Sequence of chain 2.B:
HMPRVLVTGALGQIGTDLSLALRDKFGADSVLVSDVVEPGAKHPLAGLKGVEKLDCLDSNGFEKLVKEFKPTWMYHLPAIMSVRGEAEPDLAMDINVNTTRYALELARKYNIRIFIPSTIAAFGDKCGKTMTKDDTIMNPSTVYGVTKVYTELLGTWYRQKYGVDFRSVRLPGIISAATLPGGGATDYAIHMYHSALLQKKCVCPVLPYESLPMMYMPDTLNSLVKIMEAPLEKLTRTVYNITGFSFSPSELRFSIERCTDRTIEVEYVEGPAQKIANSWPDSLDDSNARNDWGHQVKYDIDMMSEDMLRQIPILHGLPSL

A protein and the small-molecule ligand that binds it are described below.
Small molecule (SMILES): CC(=O)C(=O)O

Binding-site contacts:
Ligand atom O contacts residue TRP280 of chain 2.B at 4.2 Å.
Ligand atom O contacts residue GLY184 of chain 2.B at 3.7 Å.
Ligand atom O3 contacts residue SER82 of chain 2.B at 3.9 Å.
Ligand atom CB contacts residue GLY173 of chain 2.B at 4.0 Å.
Ligand atom CB contacts residue ILE120 of chain 2.B at 4.0 Å (hydrophobic).
Ligand atom CA contacts residue TRP280 of chain 2.B at 3.7 Å (hydrophobic).
Ligand atom O contacts residue TYR144 of chain 2.B at 3.2 Å.
Ligand atom OXT contacts residue NAD1 of chain 2.L at 3.2 Å.
Ligand atom CA contacts residue NAD1 of chain 2.L at 4.0 Å.
Ligand atom CA contacts residue THR186 of chain 2.B at 3.6 Å.
Ligand atom O contacts residue ALA185 of chain 2.B at 4.4 Å.
Ligand atom O3 contacts residue GLY184 of chain 2.B at 3.5 Å.
Ligand atom O contacts residue SER82 of chain 2.B at 2.7 Å (h-bond).
Ligand atom C contacts residue NAD1 of chain 2.L at 4.1 Å.
Ligand atom O3 contacts residue TRP280 of chain 2.B at 3.8 Å.
Ligand atom CB contacts residue THR186 of chain 2.B at 3.8 Å.
Ligand atom C contacts residue MET81 of chain 2.B at 4.4 Å (hydrophobic).
Ligand atom C contacts residue SER82 of chain 2.B at 3.7 Å.
Ligand atom CA contacts residue THR119 of chain 2.B at 4.4 Å.
Ligand atom CB contacts residue THR119 of chain 2.B at 3.9 Å.
Ligand atom OXT contacts residue THR119 of chain 2.B at 2.9 Å (h-bond).
Ligand atom CB contacts residue PRO172 of chain 2.B at 4.2 Å (hydrophobic).
Ligand atom CA contacts residue GLY184 of chain 2.B at 4.4 Å.
Ligand atom C contacts residue THR119 of chain 2.B at 3.8 Å.
Ligand atom C contacts residue TYR144 of chain 2.B at 3.5 Å (hydrophobic).
Ligand atom C contacts residue GLY184 of chain 2.B at 4.4 Å.
Ligand atom OXT contacts residue TYR144 of chain 2.B at 2.7 Å (h-bond).
Ligand atom O3 contacts residue THR186 of chain 2.B at 2.7 Å (h-bond).
Ligand atom CB contacts residue NAD1 of chain 2.L at 3.7 Å.
Ligand atom C contacts residue TRP280 of chain 2.B at 4.1 Å (hydrophobic).
Ligand atom CA contacts residue SER82 of chain 2.B at 4.1 Å.
Ligand atom CB contacts residue TRP280 of chain 2.B at 3.7 Å (hydrophobic).
Ligand atom O3 contacts residue ALA185 of chain 2.B at 3.5 Å (h-bond).
Ligand atom O contacts residue MET81 of chain 2.B at 3.5 Å.